Sequence of chain 1.A:
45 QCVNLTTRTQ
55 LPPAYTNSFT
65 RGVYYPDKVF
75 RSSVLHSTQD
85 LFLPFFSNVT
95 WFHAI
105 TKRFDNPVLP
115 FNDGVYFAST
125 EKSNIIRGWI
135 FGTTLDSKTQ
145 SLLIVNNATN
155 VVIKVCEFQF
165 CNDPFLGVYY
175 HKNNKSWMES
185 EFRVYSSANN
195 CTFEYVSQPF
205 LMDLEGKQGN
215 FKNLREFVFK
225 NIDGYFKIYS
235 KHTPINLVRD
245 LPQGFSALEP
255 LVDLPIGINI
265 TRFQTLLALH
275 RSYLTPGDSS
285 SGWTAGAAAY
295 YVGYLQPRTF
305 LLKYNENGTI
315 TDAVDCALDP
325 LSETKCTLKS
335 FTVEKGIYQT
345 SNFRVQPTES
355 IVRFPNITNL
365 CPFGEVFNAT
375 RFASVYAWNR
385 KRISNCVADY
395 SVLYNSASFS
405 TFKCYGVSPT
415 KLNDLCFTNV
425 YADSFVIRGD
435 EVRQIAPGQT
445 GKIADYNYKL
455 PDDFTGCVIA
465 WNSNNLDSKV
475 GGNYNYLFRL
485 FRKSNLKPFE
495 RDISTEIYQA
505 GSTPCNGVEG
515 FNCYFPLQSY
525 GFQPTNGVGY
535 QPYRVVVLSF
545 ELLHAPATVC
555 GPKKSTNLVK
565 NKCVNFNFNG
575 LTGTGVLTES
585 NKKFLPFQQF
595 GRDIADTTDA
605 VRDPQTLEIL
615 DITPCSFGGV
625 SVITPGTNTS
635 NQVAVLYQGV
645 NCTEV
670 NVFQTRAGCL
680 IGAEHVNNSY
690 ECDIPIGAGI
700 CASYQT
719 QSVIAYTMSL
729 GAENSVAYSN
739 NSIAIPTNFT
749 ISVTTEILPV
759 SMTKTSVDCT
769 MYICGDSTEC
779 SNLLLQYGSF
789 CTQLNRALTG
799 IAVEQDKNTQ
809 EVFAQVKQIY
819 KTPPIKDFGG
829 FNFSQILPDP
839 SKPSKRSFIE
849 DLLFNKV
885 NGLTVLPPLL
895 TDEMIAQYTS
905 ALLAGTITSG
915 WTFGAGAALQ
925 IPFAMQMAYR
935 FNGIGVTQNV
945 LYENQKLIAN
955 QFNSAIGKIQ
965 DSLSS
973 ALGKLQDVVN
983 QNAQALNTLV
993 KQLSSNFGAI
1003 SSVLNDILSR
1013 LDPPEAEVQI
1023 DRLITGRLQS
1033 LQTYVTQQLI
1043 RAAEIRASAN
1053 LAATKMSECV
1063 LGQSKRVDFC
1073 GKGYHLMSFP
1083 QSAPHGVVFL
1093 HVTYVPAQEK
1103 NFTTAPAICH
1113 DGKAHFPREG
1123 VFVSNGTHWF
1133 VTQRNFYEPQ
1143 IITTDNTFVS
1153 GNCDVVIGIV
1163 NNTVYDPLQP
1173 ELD

This protein binds this small molecule.
Small molecule (SMILES): CC(=O)N[C@H]1[C@H](O[C@H]2[C@H](O)[C@@H](NC(C)=O)CO[C@@H]2CO)O[C@H](CO)[C@@H](O)[C@@H]1O

Binding-site contacts:
Ligand atom O5 contacts residue ASN746 of chain 1.A at 2.4 Å (h-bond).
Ligand atom N2 contacts residue LEU951 of chain 1.A at 4.1 Å.
Ligand atom C1 contacts residue ASN746 of chain 1.A at 1.4 Å.
Ligand atom N2 contacts residue ASN746 of chain 1.A at 2.9 Å (h-bond).
Ligand atom C3 contacts residue ASN746 of chain 1.A at 3.8 Å.
Ligand atom C6 contacts residue GLN955 of chain 1.A at 4.2 Å.
Ligand atom O5 contacts residue GLN1100 of chain 1.A at 4.2 Å.
Ligand atom C2 contacts residue ASN746 of chain 1.A at 2.4 Å.
Ligand atom C1 contacts residue GLN1100 of chain 1.A at 4.4 Å.
Ligand atom C5 contacts residue ASN746 of chain 1.A at 3.6 Å.
Ligand atom C7 contacts residue LEU951 of chain 1.A at 4.4 Å (hydrophobic).
Ligand atom O4 contacts residue LEU951 of chain 1.A at 3.9 Å.
Ligand atom C6 contacts residue LEU951 of chain 1.A at 4.3 Å (hydrophobic).
Ligand atom C5 contacts residue LEU951 of chain 1.A at 4.0 Å (hydrophobic).
Ligand atom O7 contacts residue ASN746 of chain 1.A at 4.2 Å.
Ligand atom C8 contacts residue LEU951 of chain 1.A at 4.1 Å (hydrophobic).
Ligand atom C7 contacts residue ASN746 of chain 1.A at 3.8 Å.
Ligand atom C4 contacts residue ASN746 of chain 1.A at 4.2 Å.
Ligand atom O7 contacts residue GLN1100 of chain 1.A at 4.4 Å.